Sequence of chain 1.D:
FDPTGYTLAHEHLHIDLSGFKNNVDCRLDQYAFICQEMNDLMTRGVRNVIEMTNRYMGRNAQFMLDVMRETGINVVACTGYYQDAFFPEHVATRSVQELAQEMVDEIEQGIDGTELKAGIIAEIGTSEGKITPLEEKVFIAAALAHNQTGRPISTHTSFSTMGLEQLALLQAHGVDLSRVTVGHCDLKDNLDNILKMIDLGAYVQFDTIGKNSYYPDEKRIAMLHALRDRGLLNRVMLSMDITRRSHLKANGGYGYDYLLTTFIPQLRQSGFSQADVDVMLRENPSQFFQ

Binding-site contacts:
Ligand atom O2 contacts residue HIS148 of chain 1.D at 4.2 Å.
Ligand atom O3 contacts residue VAL177 of chain 1.D at 3.8 Å.
Ligand atom C2 contacts residue HIS148 of chain 1.D at 3.7 Å.
Ligand atom C5 contacts residue ASN149 of chain 1.D at 3.9 Å.
Ligand atom O3 contacts residue ASP178 of chain 1.D at 2.8 Å (salt-bridge).
Ligand atom C4 contacts residue ASN149 of chain 1.D at 3.5 Å.
Ligand atom O4 contacts residue ASN149 of chain 1.D at 3.2 Å (h-bond).
Ligand atom O6 contacts residue ASN149 of chain 1.D at 2.8 Å (h-bond).
Ligand atom O2 contacts residue ASP178 of chain 1.D at 4.2 Å.
Ligand atom O2 contacts residue ARG181 of chain 1.D at 3.2 Å (salt-bridge).
Ligand atom C6 contacts residue ASN149 of chain 1.D at 3.2 Å.
Ligand atom O3 contacts residue ARG181 of chain 1.D at 3.9 Å.
Ligand atom O3 contacts residue GLY176 of chain 1.D at 4.2 Å.
Ligand atom O4 contacts residue ASP178 of chain 1.D at 4.2 Å.
Ligand atom O1 contacts residue ARG181 of chain 1.D at 4.2 Å.
Ligand atom O4 contacts residue GLY176 of chain 1.D at 2.7 Å (h-bond).
Ligand atom C3 contacts residue HIS148 of chain 1.D at 3.5 Å.
Ligand atom O4 contacts residue VAL177 of chain 1.D at 4.4 Å.
Ligand atom C3 contacts residue ASP178 of chain 1.D at 4.0 Å.
Ligand atom C4 contacts residue GLY176 of chain 1.D at 3.9 Å.
Ligand atom C2 contacts residue ARG181 of chain 1.D at 3.8 Å.
Ligand atom C4 contacts residue HIS148 of chain 1.D at 3.8 Å.
Ligand atom O4 contacts residue HIS148 of chain 1.D at 4.5 Å.
Ligand atom O3 contacts residue HIS148 of chain 1.D at 2.8 Å (h-bond).

This protein binds this small molecule.
Small molecule (SMILES): OC[C@H]1O[C@@H](O)[C@H](O)[C@@H](O)[C@@H]1O